This small molecule binds to this protein.
Small molecule (SMILES): O=c1[nH]cnc2c1ncn2[C@@H]1O[C@H](COP(=O)(O)O)[C@@H](O)[C@H]1O

Binding-site contacts:
Ligand atom O3' contacts residue ASP369 of chain 1.I at 2.5 Å (salt-bridge).
Ligand atom C2' contacts residue SER73 of chain 1.I at 3.7 Å.
Ligand atom P contacts residue SER393 of chain 1.I at 3.2 Å.
Ligand atom N3 contacts residue CYS336 of chain 1.I at 3.7 Å.
Ligand atom C5 contacts residue ILE335 of chain 1.I at 3.5 Å (hydrophobic).
Ligand atom O5' contacts residue GLY370 of chain 1.I at 3.5 Å.
Ligand atom N9 contacts residue NAD1 of chain 1.MA at 3.6 Å.
Ligand atom O6 contacts residue GLY418 of chain 1.I at 3.6 Å.
Ligand atom N1 contacts residue GLN446 of chain 1.I at 2.8 Å (h-bond).
Ligand atom O1P contacts residue SER334 of chain 1.I at 2.4 Å (h-bond).
Ligand atom O1P contacts residue TYR416 of chain 1.I at 2.7 Å (h-bond).
Ligand atom N3 contacts residue NAD1 of chain 1.MA at 3.0 Å (h-bond).
Ligand atom C2 contacts residue CYS336 of chain 1.I at 3.5 Å (hydrophobic).
Ligand atom N7 contacts residue ILE335 of chain 1.I at 3.6 Å.
Ligand atom O2P contacts residue GLY371 of chain 1.I at 2.8 Å (h-bond).
Ligand atom O3P contacts residue GLY392 of chain 1.I at 3.1 Å (h-bond).
Ligand atom O3' contacts residue NAD1 of chain 1.MA at 3.7 Å.
Ligand atom O6 contacts residue GLN446 of chain 1.I at 3.2 Å (h-bond).
Ligand atom C3' contacts residue SER73 of chain 1.I at 3.3 Å.
Ligand atom O6 contacts residue GLY420 of chain 1.I at 2.8 Å (h-bond).
Ligand atom O1P contacts residue SER393 of chain 1.I at 2.3 Å (h-bond).
Ligand atom N7 contacts residue GLY418 of chain 1.I at 3.5 Å.
Ligand atom O2P contacts residue GLY370 of chain 1.I at 3.3 Å.
Ligand atom O2P contacts residue GLY333 of chain 1.I at 3.2 Å.
Ligand atom C3' contacts residue ASP369 of chain 1.I at 3.7 Å.
Ligand atom O3P contacts residue SER393 of chain 1.I at 2.5 Å (h-bond).
Ligand atom C2 contacts residue GLN446 of chain 1.I at 3.2 Å.
Ligand atom N7 contacts residue MET419 of chain 1.I at 3.0 Å (h-bond).
Ligand atom C1' contacts residue NAD1 of chain 1.MA at 3.3 Å.
Ligand atom O2' contacts residue NAD1 of chain 1.MA at 2.4 Å (h-bond).
Ligand atom O2P contacts residue SER334 of chain 1.I at 2.6 Å (h-bond).
Ligand atom O6 contacts residue GLY447 of chain 1.I at 3.2 Å.
Ligand atom C6 contacts residue GLN446 of chain 1.I at 3.4 Å.
Ligand atom C6 contacts residue GLY420 of chain 1.I at 3.7 Å.
Ligand atom O2' contacts residue MET419 of chain 1.I at 3.5 Å.
Ligand atom C2 contacts residue NAD1 of chain 1.MA at 3.4 Å.
Ligand atom O2' contacts residue ARG327 of chain 1.I at 3.5 Å (salt-bridge).
Ligand atom C4 contacts residue NAD1 of chain 1.MA at 3.5 Å.
Ligand atom C2' contacts residue NAD1 of chain 1.MA at 3.3 Å.
Ligand atom P contacts residue SER334 of chain 1.I at 3.4 Å.

Sequence of chain 1.I:
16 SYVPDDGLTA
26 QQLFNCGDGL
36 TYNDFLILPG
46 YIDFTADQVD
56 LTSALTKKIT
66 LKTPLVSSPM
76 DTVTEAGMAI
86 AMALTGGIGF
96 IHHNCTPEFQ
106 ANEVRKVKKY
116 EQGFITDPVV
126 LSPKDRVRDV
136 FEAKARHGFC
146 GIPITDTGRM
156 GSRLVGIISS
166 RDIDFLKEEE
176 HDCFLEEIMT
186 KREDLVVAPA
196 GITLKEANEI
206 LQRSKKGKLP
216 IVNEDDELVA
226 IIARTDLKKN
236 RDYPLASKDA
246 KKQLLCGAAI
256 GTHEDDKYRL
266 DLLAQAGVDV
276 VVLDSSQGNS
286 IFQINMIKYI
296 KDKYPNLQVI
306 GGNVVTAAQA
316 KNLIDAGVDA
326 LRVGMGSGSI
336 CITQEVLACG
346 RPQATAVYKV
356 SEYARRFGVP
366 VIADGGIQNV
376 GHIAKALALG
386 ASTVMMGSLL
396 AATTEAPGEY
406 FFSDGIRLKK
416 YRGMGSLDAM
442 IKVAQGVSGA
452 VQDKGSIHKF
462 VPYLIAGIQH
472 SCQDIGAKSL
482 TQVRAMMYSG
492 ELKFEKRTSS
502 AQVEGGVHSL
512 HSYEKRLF